Sequence of chain 3.D:
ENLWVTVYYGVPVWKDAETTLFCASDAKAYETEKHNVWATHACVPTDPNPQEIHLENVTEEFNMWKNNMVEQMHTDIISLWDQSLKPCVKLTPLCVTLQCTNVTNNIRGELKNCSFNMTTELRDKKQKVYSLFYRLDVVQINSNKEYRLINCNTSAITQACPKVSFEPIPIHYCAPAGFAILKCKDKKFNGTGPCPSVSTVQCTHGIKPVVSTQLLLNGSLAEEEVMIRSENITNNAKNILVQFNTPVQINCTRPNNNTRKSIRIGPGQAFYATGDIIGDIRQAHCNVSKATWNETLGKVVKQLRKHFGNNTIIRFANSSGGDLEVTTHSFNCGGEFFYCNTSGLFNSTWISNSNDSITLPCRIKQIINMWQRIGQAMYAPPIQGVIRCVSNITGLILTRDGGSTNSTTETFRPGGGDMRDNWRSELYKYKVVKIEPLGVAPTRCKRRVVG

Binding-site contacts:
Ligand atom N2 contacts residue ASN416 of chain 3.D at 2.8 Å (h-bond).
Ligand atom C8 contacts residue ASN232 of chain 3.D at 3.3 Å.
Ligand atom C7 contacts residue ASN416 of chain 3.D at 3.2 Å.
Ligand atom C2 contacts residue ASN416 of chain 3.D at 2.5 Å.
Ligand atom O7 contacts residue ASN416 of chain 3.D at 2.9 Å (h-bond).
Ligand atom C1 contacts residue ASN416 of chain 3.D at 1.4 Å.
Ligand atom O5 contacts residue ASN416 of chain 3.D at 2.4 Å (h-bond).
Ligand atom C8 contacts residue NAG1 of chain 3.O at 3.4 Å.
Ligand atom C3 contacts residue ASN416 of chain 3.D at 3.8 Å.
Ligand atom O5 contacts residue PRO261 of chain 3.D at 4.0 Å.
Ligand atom O7 contacts residue ASN232 of chain 3.D at 3.3 Å (h-bond).
Ligand atom C7 contacts residue ASN232 of chain 3.D at 3.5 Å.
Ligand atom C4 contacts residue ASN416 of chain 3.D at 4.2 Å.
Ligand atom C5 contacts residue ASN416 of chain 3.D at 3.7 Å.
Ligand atom C1 contacts residue PRO261 of chain 3.D at 4.4 Å (hydrophobic).

This protein binds this small molecule.
Small molecule (SMILES): CC(=O)N[C@H]1[C@H](O[C@H]2[C@H](O)[C@@H](NC(C)=O)CO[C@@H]2CO)O[C@H](CO)[C@@H](O[C@@H]2O[C@H](CO[C@H]3O[C@H](CO)[C@@H](O)[C@H](O)[C@@H]3O)[C@@H](O)[C@H](O[C@H]3O[C@H](CO)[C@@H](O)[C@H](O)[C@@H]3O)[C@@H]2O)[C@@H]1O